Binding-site contacts:
Ligand atom N14 contacts residue GLY261 of chain 2.A at 3.7 Å.
Ligand atom N13 contacts residue GLY261 of chain 2.A at 3.6 Å.
Ligand atom C11 contacts residue ASP102 of chain 2.A at 3.7 Å.
Ligand atom C1 contacts residue GLY261 of chain 2.A at 3.7 Å.
Ligand atom N2 contacts residue ALA232 of chain 2.A at 3.6 Å (h-bond).
Ligand atom C6 contacts residue CYS158 of chain 2.A at 3.6 Å (hydrophobic).
Ligand atom N22 contacts residue ILE201 of chain 2.A at 3.6 Å.
Ligand atom N22 contacts residue ASP102 of chain 2.A at 2.8 Å (salt-bridge).
Ligand atom C4 contacts residue CYS158 of chain 2.A at 3.6 Å (hydrophobic).
Ligand atom C6 contacts residue GLY230 of chain 2.A at 3.8 Å.
Ligand atom N9 contacts residue TYR106 of chain 2.A at 3.6 Å.
Ligand atom O21 contacts residue ASP156 of chain 2.A at 3.6 Å (salt-bridge).
Ligand atom C1 contacts residue ALA232 of chain 2.A at 3.6 Å (hydrophobic).
Ligand atom C8 contacts residue MET260 of chain 2.A at 3.7 Å (hydrophobic).
Ligand atom O21 contacts residue GLY229 of chain 2.A at 3.4 Å.
Ligand atom N22 contacts residue ASP156 of chain 2.A at 2.8 Å (salt-bridge).
Ligand atom N9 contacts residue ASP102 of chain 2.A at 2.8 Å (salt-bridge).
Ligand atom N2 contacts residue TYR106 of chain 2.A at 3.7 Å.
Ligand atom O21 contacts residue CYS158 of chain 2.A at 3.4 Å.
Ligand atom N9 contacts residue MET260 of chain 2.A at 3.3 Å.
Ligand atom C3 contacts residue LEU231 of chain 2.A at 3.6 Å (hydrophobic).
Ligand atom O21 contacts residue GLN203 of chain 2.A at 3.0 Å (h-bond).
Ligand atom N2 contacts residue MET260 of chain 2.A at 3.6 Å.
Ligand atom C11 contacts residue TYR106 of chain 2.A at 3.6 Å (hydrophobic).
Ligand atom C3 contacts residue MET260 of chain 2.A at 3.8 Å (hydrophobic).
Ligand atom C10 contacts residue ASP102 of chain 2.A at 3.7 Å.
Ligand atom C12 contacts residue TYR106 of chain 2.A at 3.4 Å (hydrophobic).
Ligand atom C1 contacts residue TYR106 of chain 2.A at 3.7 Å (hydrophobic).
Ligand atom N7 contacts residue ASP156 of chain 2.A at 2.7 Å (salt-bridge).
Ligand atom C8 contacts residue ASP102 of chain 2.A at 3.5 Å.
Ligand atom C8 contacts residue ASP156 of chain 2.A at 3.6 Å.
Ligand atom C10 contacts residue TYR106 of chain 2.A at 3.7 Å (hydrophobic).
Ligand atom C6 contacts residue ASP156 of chain 2.A at 3.6 Å.
Ligand atom O21 contacts residue GLY230 of chain 2.A at 2.8 Å (h-bond).
Ligand atom N14 contacts residue ALA232 of chain 2.A at 2.9 Å (h-bond).
Ligand atom N22 contacts residue SER103 of chain 2.A at 3.7 Å.
Ligand atom C4 contacts residue TYR106 of chain 2.A at 3.8 Å (hydrophobic).
Ligand atom C15 contacts residue GLY261 of chain 2.A at 3.7 Å.
Ligand atom N2 contacts residue LEU231 of chain 2.A at 2.8 Å (h-bond).
Ligand atom C3 contacts residue TYR106 of chain 2.A at 3.5 Å (hydrophobic).

The small molecule below binds the protein below.
Small molecule (SMILES): Nc1nc2cc3nc(NCc4cccs4)[nH]c3cc2c(=O)[nH]1

Sequence of chain 2.A:
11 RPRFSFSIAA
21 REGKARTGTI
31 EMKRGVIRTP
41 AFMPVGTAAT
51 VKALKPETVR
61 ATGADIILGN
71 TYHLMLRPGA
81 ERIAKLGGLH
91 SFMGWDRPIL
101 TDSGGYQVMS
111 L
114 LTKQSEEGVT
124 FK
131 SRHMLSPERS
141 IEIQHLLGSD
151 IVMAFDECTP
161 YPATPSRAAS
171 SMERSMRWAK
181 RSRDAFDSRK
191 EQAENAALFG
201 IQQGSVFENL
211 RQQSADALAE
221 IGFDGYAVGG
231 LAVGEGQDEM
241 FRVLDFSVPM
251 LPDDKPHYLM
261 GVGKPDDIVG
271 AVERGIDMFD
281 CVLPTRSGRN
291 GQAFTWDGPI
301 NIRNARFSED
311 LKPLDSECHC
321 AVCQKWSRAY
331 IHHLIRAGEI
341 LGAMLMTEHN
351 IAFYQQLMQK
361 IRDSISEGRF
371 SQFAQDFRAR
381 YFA